This small molecule binds to this protein.
Small molecule (SMILES): CC[C@]1(C)O[C@@H]1CC/C(C)=C/CC/C(C)=C/C(=O)OC

Binding-site contacts:
Ligand atom C10 contacts residue PHE223 of chain 1.B at 4.0 Å (hydrophobic).
Ligand atom C3 contacts residue PHE26 of chain 1.B at 3.9 Å (hydrophobic).
Ligand atom O1 contacts residue THR23 of chain 1.B at 4.0 Å.
Ligand atom C16 contacts residue VAL89 of chain 1.B at 4.2 Å (hydrophobic).
Ligand atom C10 contacts residue PHE80 of chain 1.B at 4.1 Å (hydrophobic).
Ligand atom O3 contacts residue VAL89 of chain 1.B at 4.1 Å.
Ligand atom C16 contacts residue PHE144 of chain 1.B at 3.7 Å (hydrophobic).
Ligand atom C4 contacts residue PHE26 of chain 1.B at 4.2 Å (hydrophobic).
Ligand atom C13 contacts residue PHE144 of chain 1.B at 3.8 Å (hydrophobic).
Ligand atom C16 contacts residue MET82 of chain 1.B at 3.8 Å (hydrophobic).
Ligand atom C11 contacts residue PHE223 of chain 1.B at 4.2 Å (hydrophobic).
Ligand atom C17 contacts residue GLN75 of chain 1.B at 4.1 Å.
Ligand atom O2 contacts residue ILE210 of chain 1.B at 3.3 Å.
Ligand atom C2 contacts residue THR23 of chain 1.B at 3.7 Å.
Ligand atom C13 contacts residue ALA214 of chain 1.B at 4.0 Å (hydrophobic).
Ligand atom C17 contacts residue VAL206 of chain 1.B at 3.6 Å (hydrophobic).
Ligand atom C14 contacts residue ILE210 of chain 1.B at 4.0 Å (hydrophobic).
Ligand atom C1 contacts residue PHE26 of chain 1.B at 4.1 Å (hydrophobic).
Ligand atom C14 contacts residue PHE26 of chain 1.B at 3.5 Å (hydrophobic).
Ligand atom O3 contacts residue ILE210 of chain 1.B at 4.1 Å.
Ligand atom C15 contacts residue LEU19 of chain 1.B at 3.7 Å (hydrophobic).
Ligand atom C17 contacts residue LEU27 of chain 1.B at 3.9 Å (hydrophobic).
Ligand atom C10 contacts residue TYR130 of chain 1.B at 3.9 Å (hydrophobic).
Ligand atom O3 contacts residue TYR130 of chain 1.B at 2.9 Å (h-bond).
Ligand atom O2 contacts residue PHE26 of chain 1.B at 3.6 Å.
Ligand atom C15 contacts residue THR23 of chain 1.B at 3.7 Å.
Ligand atom C12 contacts residue PHE144 of chain 1.B at 4.0 Å (hydrophobic).
Ligand atom C2 contacts residue PHE26 of chain 1.B at 4.1 Å (hydrophobic).
Ligand atom C12 contacts residue ILE210 of chain 1.B at 4.2 Å (hydrophobic).
Ligand atom C4 contacts residue ALA22 of chain 1.B at 4.1 Å (hydrophobic).
Ligand atom C8 contacts residue PHE80 of chain 1.B at 3.7 Å (hydrophobic).
Ligand atom C6 contacts residue LEU19 of chain 1.B at 3.7 Å (hydrophobic).
Ligand atom C12 contacts residue PHE222 of chain 1.B at 3.8 Å (hydrophobic).
Ligand atom C13 contacts residue ILE210 of chain 1.B at 3.7 Å (hydrophobic).
Ligand atom C4 contacts residue LEU8 of chain 1.B at 4.2 Å (hydrophobic).
Ligand atom C16 contacts residue PHE223 of chain 1.B at 4.1 Å (hydrophobic).
Ligand atom C7 contacts residue LEU19 of chain 1.B at 3.6 Å (hydrophobic).
Ligand atom C1 contacts residue ILE210 of chain 1.B at 4.1 Å (hydrophobic).
Ligand atom C5 contacts residue THR23 of chain 1.B at 3.8 Å.
Ligand atom C5 contacts residue LEU19 of chain 1.B at 3.7 Å (hydrophobic).

Sequence of chain 1.B:
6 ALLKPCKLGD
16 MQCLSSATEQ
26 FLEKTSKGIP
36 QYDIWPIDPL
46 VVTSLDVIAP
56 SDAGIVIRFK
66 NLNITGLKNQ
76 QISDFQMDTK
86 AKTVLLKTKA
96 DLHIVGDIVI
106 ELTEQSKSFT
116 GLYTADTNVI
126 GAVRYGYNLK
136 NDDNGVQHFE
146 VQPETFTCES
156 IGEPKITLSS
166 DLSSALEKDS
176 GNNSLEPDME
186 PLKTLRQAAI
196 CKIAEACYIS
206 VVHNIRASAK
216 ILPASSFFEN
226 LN